Sequence of chain 1.H:
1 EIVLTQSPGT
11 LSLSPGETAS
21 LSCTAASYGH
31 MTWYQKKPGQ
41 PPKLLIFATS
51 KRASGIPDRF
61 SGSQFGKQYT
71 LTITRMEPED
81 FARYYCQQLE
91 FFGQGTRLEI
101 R

Sequence of chain 1.A:
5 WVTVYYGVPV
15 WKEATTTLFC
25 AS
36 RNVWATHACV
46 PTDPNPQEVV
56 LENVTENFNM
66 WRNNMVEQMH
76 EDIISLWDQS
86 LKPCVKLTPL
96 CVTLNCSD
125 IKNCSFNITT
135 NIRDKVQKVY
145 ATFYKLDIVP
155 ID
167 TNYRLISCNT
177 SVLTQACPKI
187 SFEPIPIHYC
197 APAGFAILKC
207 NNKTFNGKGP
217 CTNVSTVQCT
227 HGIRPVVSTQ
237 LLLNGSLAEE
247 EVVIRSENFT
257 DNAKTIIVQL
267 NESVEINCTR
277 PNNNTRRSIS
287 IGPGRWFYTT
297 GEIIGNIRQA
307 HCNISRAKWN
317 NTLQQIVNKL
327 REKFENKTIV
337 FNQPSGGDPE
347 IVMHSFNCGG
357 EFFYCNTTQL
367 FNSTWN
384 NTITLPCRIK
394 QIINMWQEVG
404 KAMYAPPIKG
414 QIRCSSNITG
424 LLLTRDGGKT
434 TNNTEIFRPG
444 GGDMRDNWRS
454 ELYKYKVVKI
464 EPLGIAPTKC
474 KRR

Sequence of chain 1.G:
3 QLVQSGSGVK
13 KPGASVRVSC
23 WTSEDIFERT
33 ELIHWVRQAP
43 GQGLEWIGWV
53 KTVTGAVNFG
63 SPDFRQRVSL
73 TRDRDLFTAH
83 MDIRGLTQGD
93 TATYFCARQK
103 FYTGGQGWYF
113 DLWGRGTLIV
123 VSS

Binding-site contacts:
Ligand atom C1 contacts residue ASN254 of chain 1.A at 1.5 Å.
Ligand atom C2 contacts residue ASN254 of chain 1.A at 2.5 Å.
Ligand atom N2 contacts residue ASN254 of chain 1.A at 3.0 Å (h-bond).
Ligand atom N2 contacts residue TYR28 of chain 1.H at 2.9 Å (h-bond).
Ligand atom C3 contacts residue GLY66 of chain 1.H at 4.0 Å.
Ligand atom C5 contacts residue GLN64 of chain 1.H at 3.6 Å.
Ligand atom C6 contacts residue GLY107 of chain 1.G at 3.6 Å.
Ligand atom C4 contacts residue GLN64 of chain 1.H at 3.8 Å.
Ligand atom C3 contacts residue PHE65 of chain 1.H at 4.1 Å (hydrophobic).
Ligand atom C6 contacts residue HIS30 of chain 1.H at 4.0 Å.
Ligand atom O6 contacts residue GLY107 of chain 1.G at 2.8 Å (h-bond).
Ligand atom O3 contacts residue TYR28 of chain 1.H at 4.1 Å.
Ligand atom C6 contacts residue GLY29 of chain 1.H at 4.1 Å.
Ligand atom O4 contacts residue GLN64 of chain 1.H at 3.0 Å (h-bond).
Ligand atom C5 contacts residue ASN254 of chain 1.A at 3.8 Å.
Ligand atom O5 contacts residue GLY107 of chain 1.G at 3.4 Å.
Ligand atom O6 contacts residue GLY29 of chain 1.H at 3.5 Å.
Ligand atom O7 contacts residue ASN254 of chain 1.A at 4.0 Å.
Ligand atom C5 contacts residue GLY29 of chain 1.H at 4.2 Å.
Ligand atom O6 contacts residue HIS30 of chain 1.H at 2.9 Å (h-bond).
Ligand atom O4 contacts residue TYR28 of chain 1.H at 4.0 Å.
Ligand atom C7 contacts residue ASN254 of chain 1.A at 3.7 Å.
Ligand atom C8 contacts residue PHE255 of chain 1.A at 3.6 Å (hydrophobic).
Ligand atom C8 contacts residue TYR69 of chain 1.H at 4.1 Å (hydrophobic).
Ligand atom C8 contacts residue TYR28 of chain 1.H at 3.3 Å (hydrophobic).
Ligand atom C7 contacts residue GLN64 of chain 1.H at 3.4 Å.
Ligand atom C2 contacts residue TYR28 of chain 1.H at 3.6 Å (hydrophobic).
Ligand atom C6 contacts residue GLN64 of chain 1.H at 3.7 Å.
Ligand atom O3 contacts residue GLN64 of chain 1.H at 3.0 Å (h-bond).
Ligand atom C3 contacts residue ASN254 of chain 1.A at 3.9 Å.
Ligand atom C8 contacts residue HIS30 of chain 1.H at 3.3 Å.
Ligand atom O4 contacts residue PHE65 of chain 1.H at 3.3 Å.
Ligand atom C8 contacts residue ASN254 of chain 1.A at 4.0 Å.
Ligand atom N2 contacts residue GLN64 of chain 1.H at 3.6 Å.
Ligand atom O6 contacts residue GLY66 of chain 1.H at 4.0 Å.
Ligand atom C8 contacts residue GLN64 of chain 1.H at 3.3 Å.
Ligand atom O5 contacts residue ASN254 of chain 1.A at 2.4 Å (h-bond).
Ligand atom C7 contacts residue TYR28 of chain 1.H at 3.6 Å (hydrophobic).
Ligand atom O7 contacts residue GLN64 of chain 1.H at 3.4 Å (h-bond).
Ligand atom O6 contacts residue GLN64 of chain 1.H at 3.0 Å (h-bond).

A protein and the small-molecule ligand that binds it are described below.
Small molecule (SMILES): CC(=O)N[C@H]1[C@H](O[C@H]2[C@H](O)[C@@H](NC(C)=O)CO[C@@H]2CO)O[C@H](CO)[C@@H](O[C@@H]2O[C@H](CO[C@H]3O[C@H](CO)[C@@H](O)[C@H](O)[C@@H]3O)[C@@H](O)[C@H](O[C@H]3O[C@H](CO)[C@@H](O)[C@H](O)[C@@H]3O)[C@@H]2O)[C@@H]1O